Binding-site contacts:
Ligand atom O21 contacts residue HIS64 of chain 1.A at 3.1 Å (h-bond).
Ligand atom C21 contacts residue HIS64 of chain 1.A at 3.4 Å.
Ligand atom C5 contacts residue GLN116 of chain 1.A at 3.8 Å.
Ligand atom C10 contacts residue ARG104 of chain 1.A at 4.0 Å.
Ligand atom C21 contacts residue GLN116 of chain 1.A at 3.9 Å.
Ligand atom C11 contacts residue MG1 of chain 1.C at 3.3 Å.
Ligand atom O3 contacts residue HIS64 of chain 1.A at 2.9 Å (h-bond).
Ligand atom C1A contacts residue PRO105 of chain 1.A at 3.9 Å (hydrophobic).
Ligand atom O11 contacts residue MG1 of chain 1.C at 2.1 Å.
Ligand atom O3 contacts residue ASN82 of chain 1.A at 2.7 Å (h-bond).
Ligand atom C1B contacts residue MG1 of chain 1.C at 3.7 Å.
Ligand atom N21 contacts residue LEU60 of chain 1.A at 3.7 Å.
Ligand atom C43 contacts residue ASN82 of chain 1.A at 2.8 Å.
Ligand atom C7 contacts residue SER135 of chain 1.A at 3.9 Å.
Ligand atom O3 contacts residue GLN116 of chain 1.A at 2.8 Å (h-bond).
Ligand atom C8 contacts residue VAL176 of chain 2.A at 3.8 Å (hydrophobic).
Ligand atom O1C contacts residue PHE86 of chain 1.A at 3.1 Å.
Ligand atom C12 contacts residue MG1 of chain 1.C at 3.1 Å.
Ligand atom O21 contacts residue GLN116 of chain 1.A at 3.1 Å (h-bond).
Ligand atom O10 contacts residue THR103 of chain 1.A at 3.7 Å.
Ligand atom O12 contacts residue HIS100 of chain 1.A at 2.9 Å (h-bond).
Ligand atom C42 contacts residue ASN82 of chain 1.A at 3.5 Å.
Ligand atom C43 contacts residue LEU134 of chain 1.A at 3.5 Å (hydrophobic).
Ligand atom N4 contacts residue ASN82 of chain 1.A at 2.6 Å (h-bond).
Ligand atom C42 contacts residue PHE86 of chain 1.A at 3.2 Å (hydrophobic).
Ligand atom C3 contacts residue GLN116 of chain 1.A at 3.4 Å.
Ligand atom O12 contacts residue MG1 of chain 1.C at 2.0 Å.
Ligand atom C4 contacts residue GLN116 of chain 1.A at 3.3 Å.
Ligand atom N21 contacts residue HIS64 of chain 1.A at 3.7 Å.
Ligand atom C3 contacts residue ASN82 of chain 1.A at 3.8 Å.
Ligand atom C62 contacts residue LEU134 of chain 1.A at 3.5 Å (hydrophobic).
Ligand atom C2 contacts residue HIS64 of chain 1.A at 3.8 Å.
Ligand atom O21 contacts residue VAL67 of chain 1.A at 3.9 Å.
Ligand atom O10 contacts residue ARG104 of chain 1.A at 3.2 Å (salt-bridge).
Ligand atom C9 contacts residue ARG104 of chain 1.A at 3.9 Å.
Ligand atom C10 contacts residue PRO105 of chain 1.A at 3.9 Å (hydrophobic).
Ligand atom C4 contacts residue ASN82 of chain 1.A at 3.6 Å.
Ligand atom C8 contacts residue ALA175 of chain 2.A at 3.7 Å (hydrophobic).
Ligand atom C3 contacts residue HIS64 of chain 1.A at 3.6 Å.
Ligand atom C9 contacts residue VAL176 of chain 2.A at 3.8 Å (hydrophobic).

Sequence of chain 2.A:
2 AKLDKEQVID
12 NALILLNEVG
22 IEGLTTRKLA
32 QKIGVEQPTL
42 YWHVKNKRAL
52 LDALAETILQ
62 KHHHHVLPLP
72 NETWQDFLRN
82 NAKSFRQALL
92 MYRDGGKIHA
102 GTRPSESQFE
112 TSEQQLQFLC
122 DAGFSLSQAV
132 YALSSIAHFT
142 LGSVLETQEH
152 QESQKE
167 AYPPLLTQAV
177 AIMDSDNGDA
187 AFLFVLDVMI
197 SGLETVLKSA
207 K

This protein binds this small molecule.
Small molecule (SMILES): Cc1c2c(c(O)c3c(O)cccc13)C(=O)[C@]1(O)C(=O)C(C(N)=O)=C(O)[C@@H](N(C)C)[C@@H]1C2

Sequence of chain 1.A:
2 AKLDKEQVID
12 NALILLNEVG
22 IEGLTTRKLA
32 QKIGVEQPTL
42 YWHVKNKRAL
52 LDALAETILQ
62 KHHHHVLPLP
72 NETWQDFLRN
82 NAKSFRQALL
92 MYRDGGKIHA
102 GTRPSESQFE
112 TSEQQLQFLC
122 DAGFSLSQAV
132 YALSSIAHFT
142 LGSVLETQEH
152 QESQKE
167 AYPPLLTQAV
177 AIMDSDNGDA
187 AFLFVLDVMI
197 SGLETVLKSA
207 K